Sequence of chain 1.B:
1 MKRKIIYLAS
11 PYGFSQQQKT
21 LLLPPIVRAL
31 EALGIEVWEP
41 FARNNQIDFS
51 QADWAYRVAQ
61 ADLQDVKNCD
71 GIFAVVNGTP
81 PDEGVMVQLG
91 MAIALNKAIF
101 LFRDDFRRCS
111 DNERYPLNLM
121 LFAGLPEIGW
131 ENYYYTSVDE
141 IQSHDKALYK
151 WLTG

A small-molecule ligand and the protein it binds are described below.
Small molecule (SMILES): Nc1nc(Cl)nc2c1ncn2[C@@H]1O[C@H](CO)[C@@H](O)[C@@H]1F

Binding-site contacts:
Ligand atom C3' contacts residue SER10 of chain 1.B at 3.4 Å.
Ligand atom C4 contacts residue ASP62 of chain 1.B at 3.7 Å.
Ligand atom C4' contacts residue VAL85 of chain 1.B at 3.9 Å (hydrophobic).
Ligand atom N3 contacts residue ASN44 of chain 1.B at 3.8 Å.
Ligand atom O4' contacts residue MET120 of chain 1.D at 3.7 Å.
Ligand atom C5' contacts residue PHE14 of chain 1.B at 3.5 Å (hydrophobic).
Ligand atom C5' contacts residue SER10 of chain 1.B at 3.7 Å.
Ligand atom C4' contacts residue GLN88 of chain 1.B at 3.5 Å.
Ligand atom O4' contacts residue GLN88 of chain 1.B at 3.2 Å (h-bond).
Ligand atom O5' contacts residue ASN118 of chain 1.D at 2.8 Å (h-bond).
Ligand atom C2' contacts residue GLN88 of chain 1.B at 3.3 Å.
Ligand atom CL contacts residue PHE41 of chain 1.B at 3.7 Å.
Ligand atom O5' contacts residue ASP82 of chain 1.B at 2.7 Å (salt-bridge).
Ligand atom O5' contacts residue GLY84 of chain 1.B at 3.4 Å.
Ligand atom F contacts residue PRO40 of chain 1.B at 3.5 Å.
Ligand atom C1' contacts residue GLN88 of chain 1.B at 3.2 Å.
Ligand atom C8 contacts residue ASN118 of chain 1.D at 3.5 Å.
Ligand atom N7 contacts residue ASN118 of chain 1.D at 3.9 Å.
Ligand atom F contacts residue PHE41 of chain 1.B at 3.5 Å.
Ligand atom N9 contacts residue ASP62 of chain 1.B at 3.6 Å (salt-bridge).
Ligand atom O3' contacts residue PRO40 of chain 1.B at 3.8 Å.
Ligand atom N7 contacts residue ASP111 of chain 1.D at 2.7 Å (salt-bridge).
Ligand atom C3' contacts residue GLN88 of chain 1.B at 3.4 Å.
Ligand atom C2 contacts residue ASN44 of chain 1.B at 3.6 Å.
Ligand atom C1' contacts residue ASP62 of chain 1.B at 3.2 Å.
Ligand atom N6 contacts residue LEU119 of chain 1.D at 3.6 Å.
Ligand atom N7 contacts residue LEU119 of chain 1.D at 3.7 Å.
Ligand atom C6 contacts residue ASP111 of chain 1.D at 3.6 Å.
Ligand atom O5' contacts residue PHE14 of chain 1.B at 3.4 Å.
Ligand atom CL contacts residue PRO40 of chain 1.B at 3.4 Å.
Ligand atom O3' contacts residue GLN88 of chain 1.B at 2.5 Å (h-bond).
Ligand atom C5 contacts residue ASP111 of chain 1.D at 3.4 Å.
Ligand atom N6 contacts residue ASP111 of chain 1.D at 3.0 Å (salt-bridge).
Ligand atom C2' contacts residue ASP62 of chain 1.B at 3.7 Å.
Ligand atom CL contacts residue ASN44 of chain 1.B at 2.6 Å.
Ligand atom C5' contacts residue ASP82 of chain 1.B at 3.4 Å.
Ligand atom N3 contacts residue ASP62 of chain 1.B at 3.5 Å (salt-bridge).
Ligand atom O3' contacts residue ALA9 of chain 1.B at 3.5 Å.
Ligand atom O3' contacts residue SER10 of chain 1.B at 3.5 Å (h-bond).
Ligand atom C2' contacts residue PRO40 of chain 1.B at 3.6 Å (hydrophobic).

Sequence of chain 1.D:
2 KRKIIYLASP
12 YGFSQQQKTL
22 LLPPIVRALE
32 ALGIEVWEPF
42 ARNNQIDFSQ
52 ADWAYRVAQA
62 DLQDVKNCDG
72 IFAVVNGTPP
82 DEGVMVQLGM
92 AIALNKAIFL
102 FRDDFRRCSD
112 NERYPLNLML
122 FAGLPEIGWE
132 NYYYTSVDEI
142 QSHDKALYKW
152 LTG